Sequence of chain 1.A:
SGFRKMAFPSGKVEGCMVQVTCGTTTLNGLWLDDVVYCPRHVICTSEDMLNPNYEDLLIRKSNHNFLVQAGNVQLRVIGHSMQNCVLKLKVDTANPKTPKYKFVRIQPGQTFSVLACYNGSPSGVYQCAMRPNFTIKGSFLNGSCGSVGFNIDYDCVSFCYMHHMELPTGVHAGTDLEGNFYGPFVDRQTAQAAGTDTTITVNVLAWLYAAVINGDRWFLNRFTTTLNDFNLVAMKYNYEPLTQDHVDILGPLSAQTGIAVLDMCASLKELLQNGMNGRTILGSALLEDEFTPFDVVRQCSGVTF

This protein binds this small molecule.
Small molecule (SMILES): CC(=O)O[C@H]1C[C@@]2(C)[C@@H](C[C@@H](O)[C@H]3[C@@]4(C)CC[C@@H](O)[C@@H](C)[C@@H]4CC[C@@]32C)/C1=C(\CCC=C(C)C)C(=O)O

Binding-site contacts:
Ligand atom C26 contacts residue MET49 of chain 1.A at 3.7 Å (hydrophobic).
Ligand atom C24 contacts residue HIS41 of chain 1.A at 4.0 Å.
Ligand atom C25 contacts residue HIS41 of chain 1.A at 3.5 Å.
Ligand atom C28 contacts residue MET49 of chain 1.A at 4.1 Å (hydrophobic).
Ligand atom C29 contacts residue DMS1 of chain 1.F at 4.2 Å.
Ligand atom C24 contacts residue HIS164 of chain 1.A at 3.7 Å.
Ligand atom O5 contacts residue HIS41 of chain 1.A at 3.9 Å.
Ligand atom O4 contacts residue GLY143 of chain 1.A at 3.8 Å.
Ligand atom O5 contacts residue IMD1 of chain 1.H at 2.6 Å (h-bond).
Ligand atom O4 contacts residue DMS1 of chain 1.F at 3.2 Å.
Ligand atom C32 contacts residue GLY143 of chain 1.A at 4.2 Å.
Ligand atom C16 contacts residue ASN142 of chain 1.A at 3.5 Å.
Ligand atom C23 contacts residue IMD1 of chain 1.H at 3.6 Å.
Ligand atom C19 contacts residue SER46 of chain 1.A at 3.4 Å.
Ligand atom C31 contacts residue ASN142 of chain 1.A at 3.9 Å.
Ligand atom C27 contacts residue MET165 of chain 1.A at 4.0 Å (hydrophobic).
Ligand atom C23 contacts residue HIS41 of chain 1.A at 3.8 Å.
Ligand atom C1 contacts residue GLN189 of chain 1.A at 4.2 Å.
Ligand atom C12 contacts residue MET49 of chain 1.A at 3.9 Å (hydrophobic).
Ligand atom O4 contacts residue ASN142 of chain 1.A at 4.1 Å.
Ligand atom C27 contacts residue ARG188 of chain 1.A at 3.8 Å.
Ligand atom O5 contacts residue CYS145 of chain 1.A at 4.0 Å.
Ligand atom C17 contacts residue IMD1 of chain 1.H at 3.7 Å.
Ligand atom O4 contacts residue CYS145 of chain 1.A at 3.3 Å (h-bond).
Ligand atom C11 contacts residue MET49 of chain 1.A at 4.1 Å (hydrophobic).
Ligand atom O1 contacts residue GLN189 of chain 1.A at 2.5 Å (h-bond).
Ligand atom C28 contacts residue GLN189 of chain 1.A at 3.0 Å.
Ligand atom C25 contacts residue HIS164 of chain 1.A at 3.3 Å.
Ligand atom C29 contacts residue CYS145 of chain 1.A at 3.7 Å (hydrophobic).
Ligand atom C11 contacts residue GLN189 of chain 1.A at 3.6 Å.
Ligand atom C15 contacts residue ASN142 of chain 1.A at 3.7 Å.
Ligand atom C22 contacts residue DMS1 of chain 1.F at 4.2 Å.
Ligand atom C22 contacts residue IMD1 of chain 1.H at 3.5 Å.
Ligand atom O2 contacts residue IMD1 of chain 1.H at 3.6 Å.
Ligand atom C27 contacts residue ASP187 of chain 1.A at 3.6 Å.
Ligand atom C21 contacts residue IMD1 of chain 1.H at 3.6 Å.
Ligand atom C27 contacts residue HIS41 of chain 1.A at 4.1 Å.
Ligand atom C29 contacts residue IMD1 of chain 1.H at 3.4 Å.
Ligand atom C27 contacts residue MET49 of chain 1.A at 3.2 Å (hydrophobic).
Ligand atom O3 contacts residue ASN142 of chain 1.A at 3.2 Å.